Sequence of chain 1.C:
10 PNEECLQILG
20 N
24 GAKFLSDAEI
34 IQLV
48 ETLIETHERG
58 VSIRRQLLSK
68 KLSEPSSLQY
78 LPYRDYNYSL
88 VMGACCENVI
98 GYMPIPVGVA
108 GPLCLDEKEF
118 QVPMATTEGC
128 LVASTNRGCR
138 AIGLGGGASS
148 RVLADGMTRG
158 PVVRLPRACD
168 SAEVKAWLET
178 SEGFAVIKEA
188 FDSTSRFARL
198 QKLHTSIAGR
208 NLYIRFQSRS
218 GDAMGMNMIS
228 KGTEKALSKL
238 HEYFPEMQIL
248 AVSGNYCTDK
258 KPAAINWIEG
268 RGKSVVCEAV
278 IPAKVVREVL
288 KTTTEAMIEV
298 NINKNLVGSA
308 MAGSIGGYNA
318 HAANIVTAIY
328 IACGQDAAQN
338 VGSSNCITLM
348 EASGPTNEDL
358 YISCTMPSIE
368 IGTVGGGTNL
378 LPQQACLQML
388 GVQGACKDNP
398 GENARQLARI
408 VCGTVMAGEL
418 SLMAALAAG

Sequence of chain 1.D:
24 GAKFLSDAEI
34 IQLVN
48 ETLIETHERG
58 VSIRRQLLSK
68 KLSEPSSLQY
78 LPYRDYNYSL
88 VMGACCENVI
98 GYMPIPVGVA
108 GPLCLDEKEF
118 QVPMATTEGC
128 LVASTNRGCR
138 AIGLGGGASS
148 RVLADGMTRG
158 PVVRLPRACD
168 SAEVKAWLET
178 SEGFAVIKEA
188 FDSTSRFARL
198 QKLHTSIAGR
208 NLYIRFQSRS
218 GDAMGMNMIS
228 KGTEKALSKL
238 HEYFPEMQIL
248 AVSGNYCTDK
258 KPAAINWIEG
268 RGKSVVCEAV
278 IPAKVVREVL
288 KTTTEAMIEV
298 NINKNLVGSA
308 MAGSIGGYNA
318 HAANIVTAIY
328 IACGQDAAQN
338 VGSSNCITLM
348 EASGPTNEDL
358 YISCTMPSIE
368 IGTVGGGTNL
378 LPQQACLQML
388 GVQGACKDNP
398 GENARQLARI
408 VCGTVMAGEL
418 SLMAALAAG

Binding-site contacts:
Ligand atom C29 contacts residue SER131 of chain 1.C at 3.5 Å.
Ligand atom O6 contacts residue LYS301 of chain 1.C at 2.8 Å (salt-bridge).
Ligand atom O3 contacts residue ASP256 of chain 1.D at 2.7 Å (salt-bridge).
Ligand atom F1 contacts residue ARG156 of chain 1.D at 3.3 Å.
Ligand atom C12 contacts residue CYS127 of chain 1.C at 3.7 Å (hydrophobic).
Ligand atom O7 contacts residue LYS301 of chain 1.C at 3.4 Å (salt-bridge).
Ligand atom O7 contacts residue ASN252 of chain 1.D at 3.7 Å.
Ligand atom F1 contacts residue VAL249 of chain 1.D at 3.4 Å.
Ligand atom C36 contacts residue LYS301 of chain 1.C at 3.4 Å.
Ligand atom C12 contacts residue LEU128 of chain 1.C at 3.6 Å (hydrophobic).
Ligand atom C30 contacts residue ARG156 of chain 1.D at 3.5 Å.
Ligand atom C36 contacts residue LYS258 of chain 1.D at 3.4 Å.
Ligand atom C35 contacts residue LYS258 of chain 1.D at 3.6 Å.
Ligand atom C36 contacts residue ALA317 of chain 1.C at 3.6 Å (hydrophobic).
Ligand atom N3 contacts residue LEU419 of chain 1.C at 3.6 Å.
Ligand atom C11 contacts residue ASP256 of chain 1.D at 3.5 Å.
Ligand atom O2 contacts residue SER131 of chain 1.C at 2.7 Å (h-bond).
Ligand atom O3 contacts residue ARG156 of chain 1.D at 3.0 Å (salt-bridge).
Ligand atom C35 contacts residue ALA317 of chain 1.C at 3.3 Å (hydrophobic).
Ligand atom O4 contacts residue LYS257 of chain 1.D at 3.0 Å (salt-bridge).
Ligand atom C36 contacts residue SER250 of chain 1.D at 3.3 Å.
Ligand atom N4 contacts residue LEU419 of chain 1.C at 3.5 Å.
Ligand atom C26 contacts residue ARG134 of chain 1.C at 3.7 Å.
Ligand atom O6 contacts residue SER250 of chain 1.D at 3.3 Å (h-bond).
Ligand atom O4 contacts residue GLU125 of chain 1.C at 2.5 Å (salt-bridge).
Ligand atom O7 contacts residue ARG156 of chain 1.D at 3.5 Å (salt-bridge).
Ligand atom C9 contacts residue GLU125 of chain 1.C at 3.6 Å.
Ligand atom F1 contacts residue SER227 of chain 1.D at 2.9 Å.
Ligand atom C29 contacts residue ALA130 of chain 1.C at 3.5 Å (hydrophobic).
Ligand atom C24 contacts residue ARG156 of chain 1.D at 3.7 Å.
Ligand atom O6 contacts residue LEU419 of chain 1.C at 3.7 Å.
Ligand atom C20 contacts residue CYS127 of chain 1.C at 3.7 Å (hydrophobic).
Ligand atom C2 contacts residue LEU419 of chain 1.C at 3.6 Å (hydrophobic).
Ligand atom C13 contacts residue HIS318 of chain 1.C at 3.5 Å.
Ligand atom C10 contacts residue ASP256 of chain 1.D at 3.5 Å.
Ligand atom O7 contacts residue LYS258 of chain 1.D at 3.0 Å (salt-bridge).
Ligand atom O7 contacts residue SER250 of chain 1.D at 2.6 Å (h-bond).
Ligand atom O4 contacts residue ASN321 of chain 1.C at 2.9 Å (h-bond).
Ligand atom C7 contacts residue GLU125 of chain 1.C at 3.5 Å.
Ligand atom C12 contacts residue GLY126 of chain 1.C at 3.6 Å.

This small molecule binds to this protein.
Small molecule (SMILES): CC(C)c1c(C(=O)N(C)[C@H](C)c2ccccc2)nn(-c2ccc(F)cc2)c1CC[C@@H](O)C[C@@H](O)CC(=O)O